Binding-site contacts:
Ligand atom O3G contacts residue ASP158 of chain 1.B at 2.6 Å (salt-bridge).
Ligand atom O2B contacts residue SER23 of chain 1.B at 3.6 Å (h-bond).
Ligand atom N3B contacts residue MG1 of chain 1.F at 2.4 Å.
Ligand atom N3B contacts residue ASN145 of chain 1.B at 3.3 Å (h-bond).
Ligand atom O5' contacts residue VAL29 of chain 1.B at 3.0 Å.
Ligand atom O2G contacts residue ARG144 of chain 1.B at 2.7 Å (salt-bridge).
Ligand atom O2G contacts residue ASN140 of chain 1.B at 2.9 Å (h-bond).
Ligand atom O1A contacts residue GLY27 of chain 1.B at 3.6 Å.
Ligand atom O1A contacts residue GLY24 of chain 1.B at 3.0 Å.
Ligand atom O1A contacts residue SER23 of chain 1.B at 3.1 Å (h-bond).
Ligand atom C6 contacts residue CYS46 of chain 1.B at 3.5 Å (hydrophobic).
Ligand atom O2G contacts residue VAL25 of chain 1.B at 3.2 Å.
Ligand atom PA contacts residue MG1 of chain 1.F at 3.4 Å.
Ligand atom O2A contacts residue LYS48 of chain 1.B at 3.6 Å.
Ligand atom O1G contacts residue GLY24 of chain 1.B at 3.2 Å.
Ligand atom C5 contacts residue CYS46 of chain 1.B at 3.6 Å (hydrophobic).
Ligand atom O2A contacts residue MG1 of chain 1.F at 2.2 Å.
Ligand atom O3G contacts residue MG1 of chain 1.F at 2.9 Å.
Ligand atom O3G contacts residue ASN145 of chain 1.B at 2.9 Å (h-bond).
Ligand atom O2A contacts residue ASP158 of chain 1.B at 3.5 Å (salt-bridge).
Ligand atom N7 contacts residue LEU147 of chain 1.B at 3.5 Å.
Ligand atom N6 contacts residue GLN94 of chain 1.B at 2.8 Å (h-bond).
Ligand atom O5' contacts residue GLY22 of chain 1.B at 3.5 Å (h-bond).
Ligand atom O5' contacts residue SER23 of chain 1.B at 3.5 Å (h-bond).
Ligand atom O2B contacts residue GLY24 of chain 1.B at 3.0 Å.
Ligand atom O3G contacts residue ASN140 of chain 1.B at 2.8 Å (h-bond).
Ligand atom N1 contacts residue LEU96 of chain 1.B at 2.7 Å (h-bond).
Ligand atom C5' contacts residue GLY22 of chain 1.B at 3.1 Å.
Ligand atom C2 contacts residue TYR95 of chain 1.B at 3.4 Å (hydrophobic).
Ligand atom O2G contacts residue ASN145 of chain 1.B at 3.6 Å (h-bond).
Ligand atom C2 contacts residue LEU96 of chain 1.B at 3.1 Å (hydrophobic).
Ligand atom O1G contacts residue VAL25 of chain 1.B at 2.9 Å (h-bond).
Ligand atom N1 contacts residue TYR95 of chain 1.B at 3.5 Å.
Ligand atom N3 contacts residue LEU21 of chain 1.B at 3.3 Å.
Ligand atom PG contacts residue ASN140 of chain 1.B at 3.4 Å.
Ligand atom C5' contacts residue SER23 of chain 1.B at 3.3 Å.
Ligand atom O3A contacts residue SER23 of chain 1.B at 3.2 Å (h-bond).
Ligand atom O4' contacts residue VAL29 of chain 1.B at 3.3 Å.
Ligand atom PA contacts residue SER23 of chain 1.B at 3.4 Å.
Ligand atom PG contacts residue MG1 of chain 1.F at 3.2 Å.

Sequence of chain 1.B:
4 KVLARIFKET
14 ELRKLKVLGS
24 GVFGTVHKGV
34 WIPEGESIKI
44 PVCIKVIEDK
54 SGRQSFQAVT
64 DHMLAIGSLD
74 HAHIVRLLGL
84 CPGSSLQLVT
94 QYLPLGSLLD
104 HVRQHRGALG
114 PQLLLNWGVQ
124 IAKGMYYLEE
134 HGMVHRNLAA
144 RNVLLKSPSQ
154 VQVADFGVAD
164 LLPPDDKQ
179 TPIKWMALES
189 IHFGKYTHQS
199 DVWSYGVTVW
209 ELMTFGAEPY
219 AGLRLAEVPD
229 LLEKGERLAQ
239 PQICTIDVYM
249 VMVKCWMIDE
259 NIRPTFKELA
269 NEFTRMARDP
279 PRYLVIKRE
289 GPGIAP

A protein and the small-molecule ligand that binds it are described below.
Small molecule (SMILES): Nc1ncnc2c1ncn2[C@@H]1O[C@H](CO[P](=O)(O)O[P](=O)(O)NP(=O)(O)O)[C@@H](O)[C@H]1O